Sequence of chain 3.B:
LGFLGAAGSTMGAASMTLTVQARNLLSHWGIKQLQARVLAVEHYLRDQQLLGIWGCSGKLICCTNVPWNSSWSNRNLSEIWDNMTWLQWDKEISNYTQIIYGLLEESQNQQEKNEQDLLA

The small molecule below binds the protein below.
Small molecule (SMILES): CC(=O)N[C@@H]1[C@@H](O)[C@H](O)[C@@H](CO)O[C@H]1O

Binding-site contacts:
Ligand atom O3 contacts residue ASP113 of chain 3.B at 3.9 Å.
Ligand atom O5 contacts residue GLU110 of chain 3.B at 3.9 Å.
Ligand atom C7 contacts residue ASN114 of chain 3.B at 3.7 Å.
Ligand atom C3 contacts residue ASP113 of chain 3.B at 4.4 Å.
Ligand atom O7 contacts residue ASN114 of chain 3.B at 3.5 Å (h-bond).
Ligand atom C7 contacts residue ASP113 of chain 3.B at 3.8 Å.
Ligand atom C1 contacts residue ASN114 of chain 3.B at 1.4 Å.
Ligand atom C8 contacts residue ASP113 of chain 3.B at 4.2 Å.
Ligand atom O6 contacts residue NAG1 of chain 3.I at 3.3 Å.
Ligand atom C6 contacts residue ASN107 of chain 3.B at 4.3 Å.
Ligand atom C4 contacts residue SER109 of chain 3.B at 3.5 Å.
Ligand atom C1 contacts residue SER109 of chain 3.B at 3.5 Å.
Ligand atom C4 contacts residue ASN114 of chain 3.B at 4.2 Å.
Ligand atom C6 contacts residue GLU110 of chain 3.B at 4.1 Å.
Ligand atom N2 contacts residue ASP113 of chain 3.B at 3.0 Å (salt-bridge).
Ligand atom C1 contacts residue ASP113 of chain 3.B at 4.2 Å.
Ligand atom C5 contacts residue SER109 of chain 3.B at 4.1 Å.
Ligand atom O6 contacts residue GLU110 of chain 3.B at 3.3 Å.
Ligand atom O4 contacts residue SER109 of chain 3.B at 4.2 Å.
Ligand atom C6 contacts residue SER109 of chain 3.B at 3.8 Å.
Ligand atom O3 contacts residue SER109 of chain 3.B at 4.2 Å.
Ligand atom C6 contacts residue NAG1 of chain 3.I at 3.5 Å.
Ligand atom O6 contacts residue ASN107 of chain 3.B at 4.5 Å.
Ligand atom O5 contacts residue SER109 of chain 3.B at 3.4 Å (h-bond).
Ligand atom C5 contacts residue ASN114 of chain 3.B at 3.6 Å.
Ligand atom C3 contacts residue SER109 of chain 3.B at 4.3 Å.
Ligand atom N2 contacts residue SER109 of chain 3.B at 4.4 Å.
Ligand atom N2 contacts residue ASN114 of chain 3.B at 3.0 Å (h-bond).
Ligand atom C3 contacts residue ASN114 of chain 3.B at 3.8 Å.
Ligand atom C2 contacts residue ASP113 of chain 3.B at 3.6 Å.
Ligand atom C2 contacts residue ASN114 of chain 3.B at 2.5 Å.
Ligand atom C2 contacts residue SER109 of chain 3.B at 3.4 Å.
Ligand atom O5 contacts residue ASN114 of chain 3.B at 2.3 Å (h-bond).